Binding-site contacts:
Ligand atom OXT contacts residue PHE11 of chain 4.A at 4.2 Å.
Ligand atom CA contacts residue MPD1 of chain 4.H at 4.3 Å.
Ligand atom O contacts residue LEU64 of chain 2.A at 3.3 Å.
Ligand atom OXT contacts residue PHE67 of chain 2.A at 4.2 Å.
Ligand atom C contacts residue PHE11 of chain 4.A at 4.4 Å (hydrophobic).
Ligand atom N contacts residue LEU18 of chain 4.A at 4.3 Å.
Ligand atom CA contacts residue PHE76 of chain 4.A at 4.4 Å (hydrophobic).
Ligand atom N contacts residue MPD1 of chain 4.H at 3.4 Å.
Ligand atom C contacts residue PHE67 of chain 2.A at 4.5 Å (hydrophobic).
Ligand atom CA contacts residue ILE15 of chain 4.A at 4.1 Å (hydrophobic).
Ligand atom N contacts residue PHE67 of chain 2.A at 4.2 Å.
Ligand atom C contacts residue PHE76 of chain 4.A at 4.1 Å (hydrophobic).
Ligand atom OXT contacts residue PHE76 of chain 4.A at 3.1 Å.
Ligand atom N contacts residue ILE15 of chain 4.A at 4.1 Å.
Ligand atom CA contacts residue PHE11 of chain 4.A at 4.0 Å (hydrophobic).

The protein below binds the small molecule below.
Small molecule (SMILES): NCC(=O)O

Sequence of chain 4.A:
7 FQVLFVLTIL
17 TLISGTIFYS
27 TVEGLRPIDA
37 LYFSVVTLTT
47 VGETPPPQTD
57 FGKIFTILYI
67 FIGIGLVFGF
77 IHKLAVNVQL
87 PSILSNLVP

Sequence of chain 2.A:
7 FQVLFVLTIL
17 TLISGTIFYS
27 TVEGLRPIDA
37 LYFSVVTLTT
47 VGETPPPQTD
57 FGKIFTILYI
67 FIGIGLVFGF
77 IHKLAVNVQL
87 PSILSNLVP